The small molecule below binds the protein below.
Small molecule (SMILES): COc1cc(-c2cncc(-c3ccc(N4CCNCC4)cc3)c2)cc(OC)c1OC

Binding-site contacts:
Ligand atom C10 contacts residue VAL24 of chain 1.B at 3.8 Å (hydrophobic).
Ligand atom C06 contacts residue GLU50 of chain 1.B at 3.6 Å.
Ligand atom N15 contacts residue HIS88 of chain 1.B at 3.0 Å (h-bond).
Ligand atom C08 contacts residue LEU145 of chain 1.B at 3.9 Å (hydrophobic).
Ligand atom C28 contacts residue ASP95 of chain 1.B at 3.9 Å.
Ligand atom C10 contacts residue THR85 of chain 1.B at 3.8 Å.
Ligand atom C12 contacts residue LEU145 of chain 1.B at 3.8 Å (hydrophobic).
Ligand atom C01 contacts residue THR85 of chain 1.B at 3.6 Å.
Ligand atom C30 contacts residue LYS142 of chain 1.B at 3.4 Å.
Ligand atom O02 contacts residue LYS37 of chain 1.B at 3.5 Å.
Ligand atom C16 contacts residue HIS86 of chain 1.B at 3.8 Å.
Ligand atom C22 contacts residue HIS88 of chain 1.B at 3.9 Å.
Ligand atom C21 contacts residue TYR87 of chain 1.B at 3.8 Å (hydrophobic).
Ligand atom C01 contacts residue LYS37 of chain 1.B at 3.5 Å.
Ligand atom C16 contacts residue LEU145 of chain 1.B at 3.6 Å (hydrophobic).
Ligand atom C14 contacts residue TYR87 of chain 1.B at 3.7 Å (hydrophobic).
Ligand atom C19 contacts residue ASP95 of chain 1.B at 3.7 Å.
Ligand atom C17 contacts residue GLY91 of chain 1.B at 3.8 Å.
Ligand atom C21 contacts residue VAL16 of chain 1.B at 3.7 Å (hydrophobic).
Ligand atom C28 contacts residue VAL16 of chain 1.B at 3.5 Å (hydrophobic).
Ligand atom O29 contacts residue ALA155 of chain 1.B at 3.9 Å.
Ligand atom N15 contacts residue TYR87 of chain 1.B at 3.7 Å.
Ligand atom C27 contacts residue ASP95 of chain 1.B at 3.7 Å.
Ligand atom C01 contacts residue LEU83 of chain 1.B at 3.6 Å (hydrophobic).
Ligand atom C13 contacts residue LEU145 of chain 1.B at 3.9 Å (hydrophobic).
Ligand atom C14 contacts residue HIS88 of chain 1.B at 3.2 Å.
Ligand atom C30 contacts residue ASN143 of chain 1.B at 3.5 Å.
Ligand atom C11 contacts residue LEU145 of chain 1.B at 3.8 Å (hydrophobic).
Ligand atom O05 contacts residue LYS37 of chain 1.B at 3.5 Å.
Ligand atom C01 contacts residue ALA35 of chain 1.B at 3.8 Å (hydrophobic).
Ligand atom C10 contacts residue ALA35 of chain 1.B at 3.9 Å (hydrophobic).
Ligand atom C22 contacts residue TYR87 of chain 1.B at 3.5 Å (hydrophobic).
Ligand atom C22 contacts residue GLY91 of chain 1.B at 3.8 Å.
Ligand atom C20 contacts residue VAL16 of chain 1.B at 3.9 Å (hydrophobic).
Ligand atom C16 contacts residue ALA35 of chain 1.B at 3.6 Å (hydrophobic).
Ligand atom C21 contacts residue GLY91 of chain 1.B at 3.8 Å.
Ligand atom C20 contacts residue GLY91 of chain 1.B at 3.8 Å.
Ligand atom C19 contacts residue GLY91 of chain 1.B at 3.7 Å.
Ligand atom C06 contacts residue ASP156 of chain 1.B at 3.7 Å.
Ligand atom C18 contacts residue GLY91 of chain 1.B at 3.8 Å.

Sequence of chain 1.B:
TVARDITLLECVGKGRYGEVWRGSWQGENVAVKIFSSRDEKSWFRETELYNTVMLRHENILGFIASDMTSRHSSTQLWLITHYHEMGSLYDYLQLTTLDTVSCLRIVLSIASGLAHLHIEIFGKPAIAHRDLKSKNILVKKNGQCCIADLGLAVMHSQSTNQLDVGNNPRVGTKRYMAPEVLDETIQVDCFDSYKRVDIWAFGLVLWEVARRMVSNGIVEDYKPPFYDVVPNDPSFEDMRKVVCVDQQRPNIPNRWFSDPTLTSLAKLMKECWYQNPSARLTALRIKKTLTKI